The protein below binds the small molecule below.
Small molecule (SMILES): CC(=O)N[C@H]1[C@H](O[C@H]2[C@H](O)[C@@H](NC(C)=O)CO[C@@H]2CO)O[C@H](CO)[C@@H](O)[C@@H]1O

Binding-site contacts:
Ligand atom C6 contacts residue GLN804 of chain 1.A at 4.3 Å.
Ligand atom O5 contacts residue SER803 of chain 1.A at 4.3 Å.
Ligand atom O6 contacts residue GLN804 of chain 1.A at 3.3 Å (h-bond).
Ligand atom O5 contacts residue GLN804 of chain 1.A at 3.6 Å (h-bond).
Ligand atom N2 contacts residue ASN801 of chain 1.A at 2.9 Å (h-bond).
Ligand atom O7 contacts residue ASN801 of chain 1.A at 3.1 Å (h-bond).
Ligand atom C2 contacts residue ASN801 of chain 1.A at 2.5 Å.
Ligand atom C5 contacts residue GLN804 of chain 1.A at 4.1 Å.
Ligand atom C4 contacts residue ASN801 of chain 1.A at 4.4 Å.
Ligand atom C3 contacts residue ASN801 of chain 1.A at 3.9 Å.
Ligand atom O5 contacts residue ASN801 of chain 1.A at 2.5 Å (h-bond).
Ligand atom C1 contacts residue GLN804 of chain 1.A at 4.0 Å.
Ligand atom C7 contacts residue ASN801 of chain 1.A at 3.2 Å.
Ligand atom C5 contacts residue ASN801 of chain 1.A at 3.8 Å.
Ligand atom C8 contacts residue ASN801 of chain 1.A at 4.2 Å.
Ligand atom C8 contacts residue PHE800 of chain 1.A at 4.3 Å (hydrophobic).
Ligand atom C1 contacts residue SER803 of chain 1.A at 3.7 Å.
Ligand atom C1 contacts residue ASN801 of chain 1.A at 1.5 Å.

Sequence of chain 1.A:
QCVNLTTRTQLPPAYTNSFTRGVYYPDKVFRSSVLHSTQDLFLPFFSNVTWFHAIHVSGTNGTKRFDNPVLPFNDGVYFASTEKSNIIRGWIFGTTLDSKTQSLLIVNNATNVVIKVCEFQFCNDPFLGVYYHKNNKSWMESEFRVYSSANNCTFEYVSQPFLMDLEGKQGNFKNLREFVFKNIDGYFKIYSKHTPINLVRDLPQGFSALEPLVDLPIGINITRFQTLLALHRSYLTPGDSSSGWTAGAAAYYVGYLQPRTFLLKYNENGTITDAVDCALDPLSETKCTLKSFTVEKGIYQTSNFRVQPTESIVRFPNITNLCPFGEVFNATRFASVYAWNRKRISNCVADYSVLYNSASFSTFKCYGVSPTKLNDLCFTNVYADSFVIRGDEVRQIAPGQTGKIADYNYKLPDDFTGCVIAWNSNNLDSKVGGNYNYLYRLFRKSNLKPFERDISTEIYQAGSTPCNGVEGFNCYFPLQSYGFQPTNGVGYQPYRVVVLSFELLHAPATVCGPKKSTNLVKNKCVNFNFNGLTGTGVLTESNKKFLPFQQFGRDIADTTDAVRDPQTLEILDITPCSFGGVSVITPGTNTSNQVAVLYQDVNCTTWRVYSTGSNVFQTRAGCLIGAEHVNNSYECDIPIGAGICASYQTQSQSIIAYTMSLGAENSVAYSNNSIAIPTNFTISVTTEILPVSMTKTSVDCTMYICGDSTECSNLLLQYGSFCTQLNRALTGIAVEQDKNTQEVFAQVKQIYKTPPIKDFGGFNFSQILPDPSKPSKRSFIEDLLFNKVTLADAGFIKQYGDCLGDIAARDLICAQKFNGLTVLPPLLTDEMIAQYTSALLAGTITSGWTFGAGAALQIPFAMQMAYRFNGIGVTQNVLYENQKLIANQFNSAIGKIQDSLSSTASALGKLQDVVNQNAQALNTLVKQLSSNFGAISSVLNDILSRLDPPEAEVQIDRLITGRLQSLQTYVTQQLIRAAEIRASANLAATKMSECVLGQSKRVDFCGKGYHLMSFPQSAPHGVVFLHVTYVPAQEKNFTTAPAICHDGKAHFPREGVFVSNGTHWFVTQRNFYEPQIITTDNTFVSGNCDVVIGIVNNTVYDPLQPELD